This small molecule binds to this protein.
Small molecule (SMILES): CC(C)C[C@H](NC(=O)[C@H](CC(=O)O)NC(=O)[C@@H](N)[C@@H](C)O)C(=O)N1CCC[C@H]1C(=O)N[C@@H](COP(=O)(O)O)C(=O)N[C@@H](CC(=O)O)C(=O)N1CCC[C@H]1C(=O)N1CCC[C@H]1C(=O)N[C@H](C=O)CO

Sequence of chain 1.C:
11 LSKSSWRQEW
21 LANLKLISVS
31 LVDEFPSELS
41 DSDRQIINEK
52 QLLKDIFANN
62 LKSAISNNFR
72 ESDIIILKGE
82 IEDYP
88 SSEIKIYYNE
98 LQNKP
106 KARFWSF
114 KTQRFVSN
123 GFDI

Binding-site contacts:
Ligand atom O contacts residue PHE118 of chain 1.C at 3.7 Å.
Ligand atom CD2 contacts residue TRP20 of chain 1.C at 3.7 Å (hydrophobic).
Ligand atom O contacts residue TRP20 of chain 1.C at 3.8 Å.
Ligand atom O1P contacts residue TRP110 of chain 1.C at 3.5 Å (h-bond).
Ligand atom CG contacts residue TRP20 of chain 1.C at 3.6 Å (hydrophobic).
Ligand atom O contacts residue ARG108 of chain 1.C at 2.7 Å (salt-bridge).
Ligand atom OG contacts residue ARG108 of chain 1.C at 3.3 Å (salt-bridge).
Ligand atom CB contacts residue LEU11 of chain 1.C at 3.4 Å (hydrophobic).
Ligand atom OG contacts residue TRP110 of chain 1.C at 3.3 Å (h-bond).
Ligand atom P contacts residue TRP110 of chain 1.C at 3.9 Å.
Ligand atom CD1 contacts residue GLU19 of chain 1.C at 3.6 Å.
Ligand atom CD contacts residue ASN121 of chain 1.C at 3.5 Å.
Ligand atom CA contacts residue TRP16 of chain 1.C at 3.8 Å (hydrophobic).
Ligand atom C contacts residue TRP20 of chain 1.C at 3.8 Å (hydrophobic).
Ligand atom CG contacts residue SER12 of chain 1.C at 3.7 Å.
Ligand atom C contacts residue ARG108 of chain 1.C at 3.8 Å.
Ligand atom O2P contacts residue LYS114 of chain 1.C at 3.1 Å (salt-bridge).
Ligand atom N contacts residue TRP16 of chain 1.C at 3.8 Å.
Ligand atom N contacts residue ARG108 of chain 1.C at 3.5 Å (salt-bridge).
Ligand atom CG contacts residue TRP16 of chain 1.C at 3.9 Å (hydrophobic).
Ligand atom O3P contacts residue ARG108 of chain 1.C at 3.1 Å (salt-bridge).
Ligand atom CG contacts residue ASN121 of chain 1.C at 3.2 Å.
Ligand atom O contacts residue TRP16 of chain 1.C at 2.8 Å (h-bond).
Ligand atom CG contacts residue LYS13 of chain 1.C at 3.6 Å.
Ligand atom CG contacts residue LEU11 of chain 1.C at 3.2 Å (hydrophobic).
Ligand atom C contacts residue TRP16 of chain 1.C at 3.9 Å (hydrophobic).
Ligand atom CD1 contacts residue TRP20 of chain 1.C at 3.6 Å (hydrophobic).
Ligand atom CB contacts residue LYS13 of chain 1.C at 3.7 Å.
Ligand atom C contacts residue TRP16 of chain 1.C at 3.9 Å (hydrophobic).
Ligand atom O1P contacts residue ARG108 of chain 1.C at 3.5 Å (salt-bridge).
Ligand atom CD2 contacts residue ASN23 of chain 1.C at 3.2 Å.
Ligand atom O contacts residue TRP16 of chain 1.C at 3.5 Å (h-bond).
Ligand atom CD contacts residue TRP16 of chain 1.C at 3.8 Å (hydrophobic).
Ligand atom O1P contacts residue LYS114 of chain 1.C at 4.0 Å.
Ligand atom C contacts residue ARG108 of chain 1.C at 3.9 Å.
Ligand atom P contacts residue ARG108 of chain 1.C at 3.5 Å.
Ligand atom O contacts residue TRP16 of chain 1.C at 3.3 Å.
Ligand atom CB contacts residue TRP16 of chain 1.C at 4.0 Å (hydrophobic).
Ligand atom O contacts residue TRP20 of chain 1.C at 2.8 Å (h-bond).
Ligand atom C contacts residue TRP16 of chain 1.C at 3.8 Å (hydrophobic).